Sequence of chain 2.F:
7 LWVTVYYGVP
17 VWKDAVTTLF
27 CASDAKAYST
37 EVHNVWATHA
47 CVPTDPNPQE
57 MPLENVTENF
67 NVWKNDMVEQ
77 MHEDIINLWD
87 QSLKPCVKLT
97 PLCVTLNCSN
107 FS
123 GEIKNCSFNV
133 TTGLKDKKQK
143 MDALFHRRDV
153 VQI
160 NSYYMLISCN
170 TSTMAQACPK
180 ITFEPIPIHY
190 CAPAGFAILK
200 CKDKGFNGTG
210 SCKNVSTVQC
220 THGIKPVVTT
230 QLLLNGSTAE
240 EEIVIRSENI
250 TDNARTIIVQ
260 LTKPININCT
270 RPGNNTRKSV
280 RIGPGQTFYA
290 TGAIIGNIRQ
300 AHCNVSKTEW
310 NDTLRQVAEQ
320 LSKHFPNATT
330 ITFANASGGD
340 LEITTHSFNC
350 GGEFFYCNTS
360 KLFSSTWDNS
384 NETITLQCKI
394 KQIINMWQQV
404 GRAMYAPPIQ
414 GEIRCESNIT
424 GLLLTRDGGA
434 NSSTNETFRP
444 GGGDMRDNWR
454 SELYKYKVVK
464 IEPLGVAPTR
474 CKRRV

Binding-site contacts:
Ligand atom O7 contacts residue ASN267 of chain 2.F at 3.0 Å (h-bond).
Ligand atom C8 contacts residue ASN303 of chain 2.F at 4.2 Å.
Ligand atom O5 contacts residue ASN267 of chain 2.F at 2.4 Å (h-bond).
Ligand atom C8 contacts residue ASN267 of chain 2.F at 4.0 Å.
Ligand atom C3 contacts residue ASN267 of chain 2.F at 3.8 Å.
Ligand atom C8 contacts residue ILE266 of chain 2.F at 4.0 Å (hydrophobic).
Ligand atom C7 contacts residue ASN265 of chain 2.F at 4.2 Å.
Ligand atom C3 contacts residue ASN265 of chain 2.F at 4.1 Å.
Ligand atom O3 contacts residue ASN265 of chain 2.F at 4.1 Å.
Ligand atom C1 contacts residue GLU419 of chain 2.F at 4.4 Å.
Ligand atom C7 contacts residue ASN267 of chain 2.F at 3.2 Å.
Ligand atom C5 contacts residue ASN267 of chain 2.F at 3.7 Å.
Ligand atom C8 contacts residue ASN265 of chain 2.F at 3.4 Å.
Ligand atom N2 contacts residue ASN267 of chain 2.F at 2.9 Å (h-bond).
Ligand atom N2 contacts residue ASN265 of chain 2.F at 3.6 Å.
Ligand atom C4 contacts residue ASN267 of chain 2.F at 4.2 Å.
Ligand atom O7 contacts residue ASN303 of chain 2.F at 4.1 Å.
Ligand atom C1 contacts residue ASN267 of chain 2.F at 1.4 Å.
Ligand atom C8 contacts residue SER305 of chain 2.F at 4.4 Å.
Ligand atom C2 contacts residue ASN267 of chain 2.F at 2.5 Å.

This protein binds this small molecule.
Small molecule (SMILES): CC(=O)N[C@@H]1[C@@H](O)[C@H](O)[C@@H](CO)O[C@H]1O